Sequence of chain 1.C:
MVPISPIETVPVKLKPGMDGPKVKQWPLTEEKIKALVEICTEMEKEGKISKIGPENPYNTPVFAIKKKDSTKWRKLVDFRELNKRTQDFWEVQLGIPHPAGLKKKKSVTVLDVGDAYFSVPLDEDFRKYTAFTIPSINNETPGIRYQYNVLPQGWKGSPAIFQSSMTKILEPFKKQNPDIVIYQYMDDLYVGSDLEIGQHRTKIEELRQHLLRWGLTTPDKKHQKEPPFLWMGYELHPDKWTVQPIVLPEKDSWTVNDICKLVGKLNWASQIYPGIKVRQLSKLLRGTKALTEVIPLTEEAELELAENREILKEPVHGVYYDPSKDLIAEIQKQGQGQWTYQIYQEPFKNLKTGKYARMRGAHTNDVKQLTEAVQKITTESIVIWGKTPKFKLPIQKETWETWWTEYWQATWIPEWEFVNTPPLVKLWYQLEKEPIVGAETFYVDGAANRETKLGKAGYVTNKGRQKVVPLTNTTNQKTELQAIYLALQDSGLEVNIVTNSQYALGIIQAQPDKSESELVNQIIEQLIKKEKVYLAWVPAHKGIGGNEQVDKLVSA

This small molecule binds to this protein.
Small molecule (SMILES): Nc1ncnc2c1ncn2CCCO[C@H](CP(=O)(O)O)C(=O)O

Binding-site contacts:
Ligand atom O15 contacts residue GLN153 of chain 1.C at 2.2 Å (h-bond).
Ligand atom O15 contacts residue ARG74 of chain 1.C at 3.3 Å (salt-bridge).
Ligand atom C16 contacts residue MG1 of chain 1.I at 2.8 Å.
Ligand atom C10 contacts residue GLN153 of chain 1.C at 3.6 Å.
Ligand atom O17 contacts residue ASP187 of chain 1.C at 3.1 Å (salt-bridge).
Ligand atom C06 contacts residue GLN153 of chain 1.C at 3.4 Å.
Ligand atom C08 contacts residue GLN153 of chain 1.C at 3.2 Å.
Ligand atom O14 contacts residue ARG74 of chain 1.C at 2.9 Å (salt-bridge).
Ligand atom C02 contacts residue ARG74 of chain 1.C at 3.8 Å.
Ligand atom P12 contacts residue ARG74 of chain 1.C at 3.4 Å.
Ligand atom C08 contacts residue ASP187 of chain 1.C at 3.9 Å.
Ligand atom N20 contacts residue ARG74 of chain 1.C at 3.4 Å (salt-bridge).
Ligand atom C04 contacts residue GLN153 of chain 1.C at 4.2 Å.
Ligand atom O13 contacts residue ARG74 of chain 1.C at 3.5 Å.
Ligand atom C11 contacts residue GLN153 of chain 1.C at 3.8 Å.
Ligand atom C07 contacts residue GLN153 of chain 1.C at 3.9 Å.
Ligand atom C11 contacts residue LYS67 of chain 1.C at 4.4 Å.
Ligand atom O13 contacts residue GLN153 of chain 1.C at 3.4 Å (h-bond).
Ligand atom O17 contacts residue MG1 of chain 1.I at 2.4 Å.
Ligand atom C16 contacts residue ASP187 of chain 1.C at 3.5 Å.
Ligand atom O17 contacts residue ASP112 of chain 1.C at 4.4 Å.
Ligand atom O14 contacts residue GLN153 of chain 1.C at 4.4 Å.
Ligand atom C03 contacts residue ARG74 of chain 1.C at 3.7 Å.
Ligand atom N23 contacts residue ARG74 of chain 1.C at 4.3 Å.
Ligand atom O18 contacts residue VAL113 of chain 1.C at 4.1 Å.
Ligand atom C19 contacts residue ARG74 of chain 1.C at 4.3 Å.
Ligand atom O18 contacts residue ASP112 of chain 1.C at 4.0 Å.
Ligand atom N23 contacts residue LEU76 of chain 1.C at 4.4 Å.
Ligand atom P12 contacts residue LYS67 of chain 1.C at 3.5 Å.
Ligand atom N01 contacts residue ARG74 of chain 1.C at 3.5 Å (salt-bridge).
Ligand atom O14 contacts residue LYS67 of chain 1.C at 3.3 Å (salt-bridge).
Ligand atom N21 contacts residue GLN153 of chain 1.C at 3.8 Å.
Ligand atom C08 contacts residue TYR117 of chain 1.C at 3.7 Å (hydrophobic).
Ligand atom P12 contacts residue GLN153 of chain 1.C at 3.3 Å.
Ligand atom O18 contacts residue ASP187 of chain 1.C at 3.5 Å (salt-bridge).
Ligand atom C10 contacts residue MG1 of chain 1.I at 4.3 Å.
Ligand atom O18 contacts residue MG1 of chain 1.I at 2.5 Å.
Ligand atom O13 contacts residue LYS67 of chain 1.C at 2.6 Å (salt-bridge).
Ligand atom N05 contacts residue GLN153 of chain 1.C at 4.1 Å.
Ligand atom O09 contacts residue GLN153 of chain 1.C at 2.5 Å (h-bond).